Binding-site contacts:
Ligand atom C01 contacts residue GLY461 of chain 1.A at 3.0 Å.
Ligand atom C50 contacts residue PHE37 of chain 1.A at 3.3 Å (hydrophobic).
Ligand atom C42 contacts residue PHE88 of chain 1.A at 3.2 Å (hydrophobic).
Ligand atom C43 contacts residue ARG86 of chain 1.A at 3.5 Å.
Ligand atom C13 contacts residue SER99 of chain 1.A at 3.1 Å.
Ligand atom S01 contacts residue HEM1 of chain 1.B at 3.4 Å.
Ligand atom C35 contacts residue PHE37 of chain 1.A at 3.5 Å (hydrophobic).
Ligand atom C37 contacts residue ASP197 of chain 1.A at 3.9 Å.
Ligand atom N08 contacts residue PHE37 of chain 1.A at 3.8 Å.
Ligand atom C20 contacts residue ILE349 of chain 1.A at 3.6 Å (hydrophobic).
Ligand atom C50 contacts residue ALA350 of chain 1.A at 3.3 Å (hydrophobic).
Ligand atom C49 contacts residue GLU354 of chain 1.A at 3.1 Å.
Ligand atom C24 contacts residue PHE195 of chain 1.A at 3.3 Å (hydrophobic).
Ligand atom C11 contacts residue SER99 of chain 1.A at 3.9 Å.
Ligand atom C39 contacts residue PRO87 of chain 1.A at 3.6 Å (hydrophobic).
Ligand atom C20 contacts residue THR289 of chain 1.A at 3.6 Å.
Ligand atom C36 contacts residue ASP197 of chain 1.A at 3.6 Å.
Ligand atom C46 contacts residue ARG352 of chain 1.A at 3.8 Å.
Ligand atom C38 contacts residue PHE37 of chain 1.A at 3.2 Å (hydrophobic).
Ligand atom C09 contacts residue HEM1 of chain 1.B at 3.8 Å.
Ligand atom C39 contacts residue PHE88 of chain 1.A at 3.8 Å (hydrophobic).
Ligand atom C34 contacts residue PHE88 of chain 1.A at 3.6 Å (hydrophobic).
Ligand atom O03 contacts residue HEM1 of chain 1.B at 3.9 Å.
Ligand atom C25 contacts residue PHE200 of chain 1.A at 3.7 Å (hydrophobic).
Ligand atom C02 contacts residue MET351 of chain 1.A at 3.6 Å (hydrophobic).
Ligand atom C08 contacts residue ARG85 of chain 1.A at 3.3 Å.
Ligand atom C25 contacts residue PHE195 of chain 1.A at 3.3 Å (hydrophobic).
Ligand atom C03 contacts residue MET351 of chain 1.A at 3.8 Å (hydrophobic).
Ligand atom C26 contacts residue PHE200 of chain 1.A at 3.8 Å (hydrophobic).
Ligand atom C24 contacts residue PHE200 of chain 1.A at 3.3 Å (hydrophobic).
Ligand atom C39 contacts residue ARG86 of chain 1.A at 3.6 Å.
Ligand atom C47 contacts residue GLU354 of chain 1.A at 3.2 Å.
Ligand atom O02 contacts residue ALA285 of chain 1.A at 3.0 Å.
Ligand atom C02 contacts residue LEU462 of chain 1.A at 3.5 Å (hydrophobic).
Ligand atom C48 contacts residue PHE37 of chain 1.A at 3.5 Å (hydrophobic).
Ligand atom C41 contacts residue PHE88 of chain 1.A at 3.6 Å (hydrophobic).
Ligand atom C02 contacts residue GLY461 of chain 1.A at 2.7 Å.
Ligand atom C09 contacts residue SER99 of chain 1.A at 3.4 Å.
Ligand atom C22 contacts residue ALA350 of chain 1.A at 3.6 Å (hydrophobic).
Ligand atom C10 contacts residue HEM1 of chain 1.B at 3.8 Å.

Sequence of chain 1.A:
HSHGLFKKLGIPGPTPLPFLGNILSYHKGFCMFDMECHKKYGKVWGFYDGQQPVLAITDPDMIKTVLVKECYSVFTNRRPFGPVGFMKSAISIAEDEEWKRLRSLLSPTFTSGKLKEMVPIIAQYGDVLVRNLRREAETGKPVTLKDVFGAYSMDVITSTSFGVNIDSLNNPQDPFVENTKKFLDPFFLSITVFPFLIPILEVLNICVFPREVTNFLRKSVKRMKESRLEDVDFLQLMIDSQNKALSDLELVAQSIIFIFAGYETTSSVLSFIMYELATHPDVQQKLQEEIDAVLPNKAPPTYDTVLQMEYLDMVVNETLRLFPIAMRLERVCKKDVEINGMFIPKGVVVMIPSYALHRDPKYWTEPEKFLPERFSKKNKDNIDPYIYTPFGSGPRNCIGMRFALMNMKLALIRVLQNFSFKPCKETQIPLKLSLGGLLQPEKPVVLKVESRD

This protein binds this small molecule.
Small molecule (SMILES): Cc1cccc2-c3cccc(C)n3->[Ru]34(<-n5cccc(CNC(=O)CCSC[C@@H](Cc6ccccc6)NC(=O)OC(C)(C)C)c5)(<-n5ccccc5-c5cccc(-c6ccccn->36)n->45)<-n12